Binding-site contacts:
Ligand atom O5 contacts residue LEU99 of chain 1.D at 3.0 Å (h-bond).
Ligand atom C6 contacts residue LEU99 of chain 1.D at 3.2 Å (hydrophobic).
Ligand atom O6 contacts residue ARG228 of chain 1.D at 3.2 Å.
Ligand atom C4 contacts residue TYR12 of chain 1.D at 3.6 Å (hydrophobic).
Ligand atom O7 contacts residue GLY98 of chain 1.D at 3.0 Å.
Ligand atom O4 contacts residue ARG228 of chain 1.D at 3.3 Å (salt-bridge).
Ligand atom C4 contacts residue THR226 of chain 1.D at 3.5 Å.
Ligand atom C7 contacts residue SER168 of chain 1.D at 2.9 Å.
Ligand atom O3 contacts residue THR226 of chain 1.D at 2.6 Å (h-bond).
Ligand atom C6 contacts residue ASP208 of chain 1.D at 3.5 Å.
Ligand atom O4 contacts residue ASN14 of chain 1.D at 2.9 Å (h-bond).
Ligand atom O7 contacts residue SER168 of chain 1.D at 2.5 Å (h-bond).
Ligand atom C3 contacts residue THR15 of chain 1.D at 3.4 Å.
Ligand atom O3 contacts residue THR15 of chain 1.D at 2.5 Å (h-bond).
Ligand atom C1 contacts residue TYR12 of chain 1.D at 3.5 Å (hydrophobic).
Ligand atom C8 contacts residue SER168 of chain 1.D at 3.0 Å.
Ligand atom O6 contacts residue ALA207 of chain 1.D at 3.5 Å.
Ligand atom O6 contacts residue THR226 of chain 1.D at 3.1 Å (h-bond).
Ligand atom O3 contacts residue ASN14 of chain 1.D at 3.6 Å.
Ligand atom O6 contacts residue LEU99 of chain 1.D at 3.0 Å (h-bond).
Ligand atom O6 contacts residue ASP208 of chain 1.D at 3.2 Å (salt-bridge).
Ligand atom C4 contacts residue ASP208 of chain 1.D at 3.5 Å.
Ligand atom C3 contacts residue THR226 of chain 1.D at 3.4 Å.
Ligand atom C2 contacts residue TYR12 of chain 1.D at 3.5 Å (hydrophobic).
Ligand atom O4 contacts residue TYR12 of chain 1.D at 2.7 Å (h-bond).
Ligand atom O6 contacts residue LEU229 of chain 1.D at 3.3 Å.
Ligand atom C4 contacts residue ARG228 of chain 1.D at 3.6 Å.
Ligand atom O3 contacts residue ARG228 of chain 1.D at 2.9 Å.
Ligand atom O3 contacts residue PRO13 of chain 1.D at 3.0 Å (h-bond).
Ligand atom O4 contacts residue ASP208 of chain 1.D at 2.7 Å (salt-bridge).
Ligand atom O4 contacts residue ASP16 of chain 1.D at 3.1 Å (salt-bridge).
Ligand atom C4 contacts residue THR15 of chain 1.D at 3.2 Å.
Ligand atom O7 contacts residue THR226 of chain 1.D at 3.6 Å.
Ligand atom O4 contacts residue GLY224 of chain 1.D at 3.0 Å (h-bond).
Ligand atom O3 contacts residue TYR12 of chain 1.D at 3.3 Å (h-bond).
Ligand atom O6 contacts residue TYR100 of chain 1.D at 2.9 Å (h-bond).
Ligand atom O6 contacts residue GLY98 of chain 1.D at 3.4 Å.
Ligand atom C7 contacts residue GLY98 of chain 1.D at 3.6 Å.
Ligand atom O4 contacts residue THR15 of chain 1.D at 2.7 Å (h-bond).
Ligand atom O4 contacts residue HIS205 of chain 1.D at 3.4 Å.

Sequence of chain 1.D:
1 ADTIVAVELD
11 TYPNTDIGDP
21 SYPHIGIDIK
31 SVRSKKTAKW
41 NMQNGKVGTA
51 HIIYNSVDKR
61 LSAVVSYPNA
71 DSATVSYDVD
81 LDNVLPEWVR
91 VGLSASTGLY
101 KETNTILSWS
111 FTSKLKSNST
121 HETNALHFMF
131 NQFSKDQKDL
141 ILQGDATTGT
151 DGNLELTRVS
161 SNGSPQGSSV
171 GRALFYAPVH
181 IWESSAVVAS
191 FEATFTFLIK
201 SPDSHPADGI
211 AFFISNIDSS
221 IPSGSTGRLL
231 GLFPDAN

The protein below binds the small molecule below.
Small molecule (SMILES): CC(=O)N[C@H]1[C@H](O[C@@H]2[C@@H](OC[C@H]3O[C@H](O)[C@@H](O)[C@@H](O[C@H]4O[C@H](CO)[C@@H](O)[C@H](O)[C@@H]4O[C@@H]4O[C@H](CO)[C@@H](O)[C@H](O)[C@H]4NC(C)=O)[C@@H]3O)O[C@H](CO)[C@@H](O)[C@@H]2O)O[C@H](CO)[C@@H](O)[C@@H]1O